Binding-site contacts:
Ligand atom CD2 contacts residue LEU161 of chain 8.D at 3.4 Å (hydrophobic).
Ligand atom C contacts residue VAL127 of chain 8.D at 3.0 Å (hydrophobic).
Ligand atom CD1 contacts residue GLN203 of chain 8.D at 3.4 Å.
Ligand atom N contacts residue GLN203 of chain 8.D at 2.9 Å (h-bond).
Ligand atom O contacts residue TYR162 of chain 8.D at 3.4 Å.
Ligand atom O contacts residue LEU161 of chain 8.D at 3.3 Å (h-bond).
Ligand atom CA contacts residue VAL125 of chain 8.D at 3.1 Å (hydrophobic).
Ligand atom CG contacts residue PHE126 of chain 8.D at 3.7 Å (hydrophobic).
Ligand atom CB contacts residue TYR162 of chain 8.D at 2.6 Å (hydrophobic).
Ligand atom CB contacts residue GLY105 of chain 8.D at 3.2 Å.
Ligand atom O contacts residue LEU103 of chain 8.D at 3.6 Å.
Ligand atom CD contacts residue GLN203 of chain 8.D at 2.8 Å.
Ligand atom CD1 contacts residue TYR162 of chain 8.D at 2.8 Å (hydrophobic).
Ligand atom CA contacts residue PHE126 of chain 8.D at 3.2 Å (hydrophobic).
Ligand atom CG contacts residue TYR162 of chain 8.D at 3.1 Å (hydrophobic).
Ligand atom N contacts residue VAL125 of chain 8.D at 3.5 Å (h-bond).
Ligand atom CB contacts residue VAL125 of chain 8.D at 2.6 Å (hydrophobic).
Ligand atom CD2 contacts residue PHE126 of chain 8.D at 3.3 Å (hydrophobic).
Ligand atom O contacts residue GLN203 of chain 8.D at 1.3 Å (h-bond).
Ligand atom C contacts residue ILE130 of chain 8.D at 3.7 Å (hydrophobic).
Ligand atom CA contacts residue TYR162 of chain 8.D at 3.5 Å (hydrophobic).
Ligand atom CA contacts residue ILE130 of chain 8.D at 3.2 Å (hydrophobic).
Ligand atom CE contacts residue ARG165 of chain 8.D at 2.8 Å.
Ligand atom O contacts residue VAL127 of chain 8.D at 2.2 Å.
Ligand atom O contacts residue VAL127 of chain 8.D at 1.8 Å (h-bond).
Ligand atom C contacts residue TYR162 of chain 8.D at 3.5 Å (hydrophobic).
Ligand atom C contacts residue GLN203 of chain 8.D at 2.3 Å.
Ligand atom N contacts residue GLN203 of chain 8.D at 3.7 Å.
Ligand atom O contacts residue SER163 of chain 8.D at 3.6 Å (h-bond).
Ligand atom C contacts residue VAL127 of chain 8.D at 3.5 Å (hydrophobic).
Ligand atom N contacts residue LEU161 of chain 8.D at 3.3 Å (h-bond).
Ligand atom CB contacts residue ILE130 of chain 8.D at 3.4 Å (hydrophobic).
Ligand atom O contacts residue ILE130 of chain 8.D at 3.5 Å.
Ligand atom O contacts residue PHE126 of chain 8.D at 2.8 Å.
Ligand atom CA contacts residue VAL127 of chain 8.D at 3.6 Å (hydrophobic).
Ligand atom CA contacts residue LEU161 of chain 8.D at 3.2 Å (hydrophobic).
Ligand atom CA contacts residue GLN203 of chain 8.D at 3.5 Å.
Ligand atom SD contacts residue ARG165 of chain 8.D at 2.3 Å (salt-bridge).
Ligand atom N contacts residue GLY105 of chain 8.D at 3.1 Å (h-bond).
Ligand atom CB contacts residue ILE104 of chain 8.D at 3.5 Å (hydrophobic).

A small-molecule ligand and the protein it binds are described below.
Small molecule (SMILES): CSCC[C@H](NC(=O)[C@@H]1CCCN1C(=O)[C@H](CC(C)C)NC(=O)[C@H](CC(C)C)NC(=O)[C@H](CCCCN)NC(=O)[C@H](C)NC(=O)[C@H](CCCCN)NC(=O)[C@@H](N)CCCN=C(N)N)C(=O)N[C@@H](CCC(=O)O)C(=O)N[C@@H](CCC(=O)O)C(=O)N[C@@H](C)C(=O)N[C@@H](CC(C)C)C(=O)N[C@@H](CC(C)C)C(=O)N1CCC[C@H]1C=O

Sequence of chain 8.D:
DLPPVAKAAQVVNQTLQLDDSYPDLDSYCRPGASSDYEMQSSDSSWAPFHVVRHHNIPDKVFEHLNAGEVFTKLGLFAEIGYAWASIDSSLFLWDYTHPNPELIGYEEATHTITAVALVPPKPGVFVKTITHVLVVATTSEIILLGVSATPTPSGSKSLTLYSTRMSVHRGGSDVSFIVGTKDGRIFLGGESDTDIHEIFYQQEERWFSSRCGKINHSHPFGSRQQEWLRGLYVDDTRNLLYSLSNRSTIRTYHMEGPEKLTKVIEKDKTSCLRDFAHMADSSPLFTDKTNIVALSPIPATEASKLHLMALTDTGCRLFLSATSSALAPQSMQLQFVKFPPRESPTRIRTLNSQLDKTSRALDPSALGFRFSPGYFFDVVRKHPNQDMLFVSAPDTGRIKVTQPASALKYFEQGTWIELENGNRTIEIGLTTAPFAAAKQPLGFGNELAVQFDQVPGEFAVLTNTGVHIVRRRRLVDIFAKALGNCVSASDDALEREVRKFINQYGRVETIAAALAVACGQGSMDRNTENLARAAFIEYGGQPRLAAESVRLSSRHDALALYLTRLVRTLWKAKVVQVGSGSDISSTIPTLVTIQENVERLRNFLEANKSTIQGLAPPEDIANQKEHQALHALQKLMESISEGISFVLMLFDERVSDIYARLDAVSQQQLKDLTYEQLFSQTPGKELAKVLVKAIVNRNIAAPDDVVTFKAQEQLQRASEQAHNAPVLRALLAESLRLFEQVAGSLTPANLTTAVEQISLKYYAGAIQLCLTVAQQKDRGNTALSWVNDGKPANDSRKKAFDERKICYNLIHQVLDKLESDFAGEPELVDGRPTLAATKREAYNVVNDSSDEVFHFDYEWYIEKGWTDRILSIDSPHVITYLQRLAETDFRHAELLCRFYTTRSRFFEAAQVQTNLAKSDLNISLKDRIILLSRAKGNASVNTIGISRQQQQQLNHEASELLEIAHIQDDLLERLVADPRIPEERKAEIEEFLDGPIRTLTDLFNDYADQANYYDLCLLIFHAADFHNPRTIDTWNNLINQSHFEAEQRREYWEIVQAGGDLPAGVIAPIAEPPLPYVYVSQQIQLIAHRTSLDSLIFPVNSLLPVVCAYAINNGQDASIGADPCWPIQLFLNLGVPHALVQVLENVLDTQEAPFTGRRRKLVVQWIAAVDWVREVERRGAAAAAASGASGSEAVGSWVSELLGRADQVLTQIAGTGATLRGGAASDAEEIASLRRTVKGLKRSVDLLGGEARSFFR